Binding-site contacts:
Ligand atom C4 contacts residue ASN246 of chain 1.A at 4.1 Å.
Ligand atom C1 contacts residue ASN246 of chain 1.A at 1.4 Å.
Ligand atom C2 contacts residue ASN246 of chain 1.A at 2.4 Å.
Ligand atom O7 contacts residue ASN246 of chain 1.A at 4.0 Å.
Ligand atom N2 contacts residue ASN246 of chain 1.A at 2.9 Å (h-bond).
Ligand atom C5 contacts residue ASN246 of chain 1.A at 3.6 Å.
Ligand atom C7 contacts residue ASN246 of chain 1.A at 3.6 Å.
Ligand atom C3 contacts residue ASN246 of chain 1.A at 3.7 Å.
Ligand atom O5 contacts residue ASN246 of chain 1.A at 2.3 Å (h-bond).

Sequence of chain 1.A:
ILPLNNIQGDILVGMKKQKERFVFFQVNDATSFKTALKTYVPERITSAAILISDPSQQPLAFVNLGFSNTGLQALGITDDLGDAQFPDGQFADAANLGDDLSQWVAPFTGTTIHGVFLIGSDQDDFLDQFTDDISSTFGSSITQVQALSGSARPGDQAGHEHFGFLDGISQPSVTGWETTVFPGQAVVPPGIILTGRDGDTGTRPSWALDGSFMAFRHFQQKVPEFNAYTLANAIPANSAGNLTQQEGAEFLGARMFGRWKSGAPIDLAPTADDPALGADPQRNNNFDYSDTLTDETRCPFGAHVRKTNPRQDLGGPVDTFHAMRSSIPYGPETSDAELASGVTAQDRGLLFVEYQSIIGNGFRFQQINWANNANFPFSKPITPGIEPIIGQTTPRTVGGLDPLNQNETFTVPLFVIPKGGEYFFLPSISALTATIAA

The protein below binds the small molecule below.
Small molecule (SMILES): CC(=O)N[C@@H]1[C@@H](O)[C@H](O)[C@@H](CO)O[C@H]1O